Sequence of chain 59.Q:
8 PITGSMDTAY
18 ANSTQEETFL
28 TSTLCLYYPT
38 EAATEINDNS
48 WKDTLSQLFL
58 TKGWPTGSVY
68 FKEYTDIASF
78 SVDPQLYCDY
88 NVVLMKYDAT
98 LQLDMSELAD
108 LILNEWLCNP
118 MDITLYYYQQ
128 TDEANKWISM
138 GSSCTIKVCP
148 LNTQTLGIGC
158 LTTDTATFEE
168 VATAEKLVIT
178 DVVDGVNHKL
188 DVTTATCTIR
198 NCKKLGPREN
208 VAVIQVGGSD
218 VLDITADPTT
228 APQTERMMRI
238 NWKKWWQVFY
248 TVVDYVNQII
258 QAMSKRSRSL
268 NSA

Binding-site contacts:
Ligand atom C8 contacts residue TYR17 of chain 59.Q at 4.3 Å (hydrophobic).
Ligand atom O6 contacts residue ASN19 of chain 59.Q at 4.3 Å.
Ligand atom C3 contacts residue ASN19 of chain 59.Q at 4.4 Å.
Ligand atom C2 contacts residue ASN19 of chain 59.Q at 3.4 Å.
Ligand atom C4 contacts residue ASN19 of chain 59.Q at 4.5 Å.
Ligand atom C1 contacts residue ASN19 of chain 59.Q at 1.9 Å.
Ligand atom N2 contacts residue ASN19 of chain 59.Q at 4.1 Å.
Ligand atom C5 contacts residue ASN19 of chain 59.Q at 3.3 Å.
Ligand atom C6 contacts residue ASN19 of chain 59.Q at 4.0 Å.
Ligand atom O5 contacts residue ASN19 of chain 59.Q at 2.1 Å (h-bond).

This protein binds this small molecule.
Small molecule (SMILES): CC(=O)N[C@H]1[C@H](O[C@H]2[C@H](O)[C@@H](NC(C)=O)CO[C@@H]2CO)O[C@H](CO)[C@@H](O)[C@@H]1O